A protein and the small-molecule ligand that binds it are described below.
Small molecule (SMILES): CC(=O)N[C@@H]1[C@@H](O)[C@H](O)[C@@H](CO)O[C@H]1O

Binding-site contacts:
Ligand atom O5 contacts residue ASN325 of chain 1.B at 2.4 Å (h-bond).
Ligand atom C2 contacts residue ASN325 of chain 1.B at 2.3 Å.
Ligand atom C7 contacts residue LYS573 of chain 1.B at 3.4 Å.
Ligand atom N2 contacts residue ASN325 of chain 1.B at 2.8 Å (h-bond).
Ligand atom C8 contacts residue PRO572 of chain 1.B at 4.0 Å (hydrophobic).
Ligand atom C3 contacts residue ASN325 of chain 1.B at 3.7 Å.
Ligand atom C1 contacts residue ASN325 of chain 1.B at 1.4 Å.
Ligand atom O3 contacts residue LYS573 of chain 1.B at 4.1 Å.
Ligand atom C3 contacts residue LYS573 of chain 1.B at 4.2 Å.
Ligand atom N2 contacts residue LYS573 of chain 1.B at 3.6 Å (salt-bridge).
Ligand atom C4 contacts residue ASN325 of chain 1.B at 4.1 Å.
Ligand atom C2 contacts residue LYS573 of chain 1.B at 4.5 Å.
Ligand atom O7 contacts residue LYS573 of chain 1.B at 4.4 Å.
Ligand atom O7 contacts residue ASN325 of chain 1.B at 4.4 Å.
Ligand atom C5 contacts residue ASN325 of chain 1.B at 3.7 Å.
Ligand atom C7 contacts residue ASN325 of chain 1.B at 4.0 Å.
Ligand atom C1 contacts residue LYS573 of chain 1.B at 4.3 Å.
Ligand atom C8 contacts residue LYS573 of chain 1.B at 2.5 Å.

Sequence of chain 1.B:
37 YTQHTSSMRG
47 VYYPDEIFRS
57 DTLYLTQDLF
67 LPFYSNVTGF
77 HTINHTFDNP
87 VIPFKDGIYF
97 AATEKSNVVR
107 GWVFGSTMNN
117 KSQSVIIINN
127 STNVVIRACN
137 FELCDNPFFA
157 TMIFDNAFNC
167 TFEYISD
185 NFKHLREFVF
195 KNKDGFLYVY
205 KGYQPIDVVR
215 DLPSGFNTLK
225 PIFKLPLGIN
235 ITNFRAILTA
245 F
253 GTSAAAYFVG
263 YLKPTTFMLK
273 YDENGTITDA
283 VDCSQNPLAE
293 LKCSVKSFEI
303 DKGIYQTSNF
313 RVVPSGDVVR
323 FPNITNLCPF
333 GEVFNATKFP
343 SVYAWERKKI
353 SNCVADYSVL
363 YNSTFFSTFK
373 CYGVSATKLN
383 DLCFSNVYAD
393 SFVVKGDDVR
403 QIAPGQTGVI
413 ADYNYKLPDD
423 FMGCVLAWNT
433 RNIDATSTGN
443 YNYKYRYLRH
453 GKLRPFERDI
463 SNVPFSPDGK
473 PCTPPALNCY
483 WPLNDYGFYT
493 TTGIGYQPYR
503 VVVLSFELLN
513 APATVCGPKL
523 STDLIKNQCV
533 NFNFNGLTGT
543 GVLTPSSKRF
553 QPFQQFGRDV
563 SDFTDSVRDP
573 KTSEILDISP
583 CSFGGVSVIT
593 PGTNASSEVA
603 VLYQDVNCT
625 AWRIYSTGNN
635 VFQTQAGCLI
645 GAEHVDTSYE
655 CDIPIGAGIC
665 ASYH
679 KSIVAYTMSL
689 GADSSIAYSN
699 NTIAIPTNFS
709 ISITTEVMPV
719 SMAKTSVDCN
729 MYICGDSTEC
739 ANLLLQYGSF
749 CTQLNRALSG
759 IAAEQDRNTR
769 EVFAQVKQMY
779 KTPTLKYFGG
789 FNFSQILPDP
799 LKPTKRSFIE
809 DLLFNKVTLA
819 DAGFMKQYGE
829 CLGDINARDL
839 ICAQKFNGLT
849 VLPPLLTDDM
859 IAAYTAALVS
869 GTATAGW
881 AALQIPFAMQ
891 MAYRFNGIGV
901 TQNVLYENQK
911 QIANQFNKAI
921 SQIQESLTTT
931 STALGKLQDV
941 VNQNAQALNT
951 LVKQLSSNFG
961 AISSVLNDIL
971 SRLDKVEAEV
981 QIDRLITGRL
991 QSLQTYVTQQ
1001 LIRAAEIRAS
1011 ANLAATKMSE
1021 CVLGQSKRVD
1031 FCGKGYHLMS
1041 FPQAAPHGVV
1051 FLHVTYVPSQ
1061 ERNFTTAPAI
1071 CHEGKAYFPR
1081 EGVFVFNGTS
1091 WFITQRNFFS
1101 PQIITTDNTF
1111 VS